Binding-site contacts:
Ligand atom O4 contacts residue CYS6 of chain 3.C at 2.5 Å (h-bond).
Ligand atom C contacts residue LEU17 of chain 1.B at 3.8 Å (hydrophobic).
Ligand atom N contacts residue HIS10 of chain 3.D at 4.2 Å.
Ligand atom C6 contacts residue ALA14 of chain 3.D at 4.3 Å (hydrophobic).
Ligand atom O4 contacts residue LEU11 of chain 3.D at 4.4 Å.
Ligand atom C4 contacts residue CYS11 of chain 3.C at 3.8 Å (hydrophobic).
Ligand atom C6 contacts residue LEU16 of chain 3.C at 4.1 Å (hydrophobic).
Ligand atom C6 contacts residue CYS11 of chain 3.C at 4.0 Å (hydrophobic).
Ligand atom C1 contacts residue ALA14 of chain 3.D at 4.3 Å (hydrophobic).
Ligand atom CM contacts residue TYR16 of chain 1.B at 3.8 Å (hydrophobic).
Ligand atom N contacts residue ALA14 of chain 3.D at 4.0 Å.
Ligand atom C4 contacts residue CYS6 of chain 3.C at 3.4 Å (hydrophobic).
Ligand atom C1 contacts residue HIS5 of chain 1.D at 3.1 Å.
Ligand atom C6 contacts residue LEU17 of chain 1.B at 4.0 Å (hydrophobic).
Ligand atom C5 contacts residue CYS11 of chain 3.C at 3.1 Å (hydrophobic).
Ligand atom C5 contacts residue LEU16 of chain 3.C at 4.0 Å (hydrophobic).
Ligand atom C3 contacts residue LEU11 of chain 3.D at 3.5 Å (hydrophobic).
Ligand atom O4 contacts residue SER9 of chain 3.C at 3.7 Å.
Ligand atom N contacts residue LEU17 of chain 1.B at 4.3 Å.
Ligand atom C4 contacts residue LEU11 of chain 3.D at 4.1 Å (hydrophobic).
Ligand atom O contacts residue SER9 of chain 1.D at 4.2 Å.
Ligand atom O4 contacts residue ILE10 of chain 3.C at 3.4 Å.
Ligand atom C contacts residue TYR16 of chain 1.B at 4.3 Å (hydrophobic).
Ligand atom C contacts residue HIS5 of chain 1.D at 3.8 Å.
Ligand atom C contacts residue GLU13 of chain 1.B at 3.8 Å.
Ligand atom C2 contacts residue HIS5 of chain 1.D at 3.4 Å.
Ligand atom O4 contacts residue CYS11 of chain 3.C at 3.0 Å (h-bond).
Ligand atom CM contacts residue LEU17 of chain 1.B at 3.2 Å (hydrophobic).
Ligand atom N contacts residue HIS5 of chain 1.D at 3.6 Å.
Ligand atom O contacts residue TYR16 of chain 1.B at 4.1 Å.
Ligand atom C4 contacts residue ILE10 of chain 3.C at 4.2 Å (hydrophobic).
Ligand atom O contacts residue LEU17 of chain 1.B at 4.3 Å.
Ligand atom CM contacts residue HIS5 of chain 1.D at 3.2 Å.
Ligand atom C5 contacts residue HIS5 of chain 1.D at 3.6 Å.
Ligand atom C3 contacts residue CYS6 of chain 3.C at 3.4 Å (hydrophobic).
Ligand atom C4 contacts residue HIS5 of chain 1.D at 3.8 Å.
Ligand atom O contacts residue GLU13 of chain 1.B at 2.6 Å (salt-bridge).
Ligand atom C3 contacts residue HIS5 of chain 1.D at 3.6 Å.
Ligand atom C6 contacts residue HIS5 of chain 1.D at 3.2 Å.
Ligand atom C2 contacts residue LEU11 of chain 3.D at 3.9 Å (hydrophobic).

This small molecule binds to this protein.
Small molecule (SMILES): CC(=O)Nc1ccc(O)cc1

Sequence of chain 1.D:
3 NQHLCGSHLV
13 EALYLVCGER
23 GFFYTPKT

Sequence of chain 3.D:
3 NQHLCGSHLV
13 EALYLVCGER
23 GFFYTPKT

Sequence of chain 1.B:
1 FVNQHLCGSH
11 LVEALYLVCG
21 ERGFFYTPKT

Sequence of chain 3.C:
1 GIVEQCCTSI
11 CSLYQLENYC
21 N